Sequence of chain 1.B:
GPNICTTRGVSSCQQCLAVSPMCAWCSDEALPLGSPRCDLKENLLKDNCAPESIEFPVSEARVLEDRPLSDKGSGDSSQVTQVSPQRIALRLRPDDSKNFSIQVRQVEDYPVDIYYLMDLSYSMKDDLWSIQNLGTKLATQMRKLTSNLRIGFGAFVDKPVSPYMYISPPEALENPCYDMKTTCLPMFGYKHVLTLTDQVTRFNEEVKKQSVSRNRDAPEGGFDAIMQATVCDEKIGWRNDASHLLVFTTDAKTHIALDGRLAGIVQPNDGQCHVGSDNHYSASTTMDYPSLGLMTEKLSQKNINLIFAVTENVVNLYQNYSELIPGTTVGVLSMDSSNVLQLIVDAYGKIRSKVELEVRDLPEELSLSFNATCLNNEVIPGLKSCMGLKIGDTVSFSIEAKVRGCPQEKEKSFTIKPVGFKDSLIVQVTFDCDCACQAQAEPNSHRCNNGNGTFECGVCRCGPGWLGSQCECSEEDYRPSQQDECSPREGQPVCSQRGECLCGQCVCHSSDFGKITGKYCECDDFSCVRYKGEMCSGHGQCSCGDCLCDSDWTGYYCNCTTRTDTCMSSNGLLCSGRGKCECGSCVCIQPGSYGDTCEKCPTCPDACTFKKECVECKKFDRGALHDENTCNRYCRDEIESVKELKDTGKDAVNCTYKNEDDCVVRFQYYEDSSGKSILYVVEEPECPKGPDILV

Binding-site contacts:
Ligand atom O7 contacts residue ASN371 of chain 1.B at 3.8 Å.
Ligand atom C8 contacts residue SER398 of chain 1.B at 3.2 Å.
Ligand atom O7 contacts residue SER398 of chain 1.B at 2.6 Å (h-bond).
Ligand atom C2 contacts residue ASN371 of chain 1.B at 2.4 Å.
Ligand atom C8 contacts residue GLU400 of chain 1.B at 3.4 Å.
Ligand atom C5 contacts residue ASN371 of chain 1.B at 3.7 Å.
Ligand atom C7 contacts residue ASN371 of chain 1.B at 3.6 Å.
Ligand atom C7 contacts residue SER398 of chain 1.B at 3.5 Å.
Ligand atom N2 contacts residue ASN371 of chain 1.B at 2.8 Å (h-bond).
Ligand atom C1 contacts residue ASN371 of chain 1.B at 1.5 Å.
Ligand atom C3 contacts residue ASN371 of chain 1.B at 3.8 Å.
Ligand atom O7 contacts residue GLU400 of chain 1.B at 3.8 Å.
Ligand atom C1 contacts residue PRO381 of chain 1.B at 4.2 Å (hydrophobic).
Ligand atom C8 contacts residue SER369 of chain 1.B at 3.4 Å.
Ligand atom O5 contacts residue PRO381 of chain 1.B at 4.3 Å.
Ligand atom C8 contacts residue ILE399 of chain 1.B at 3.4 Å (hydrophobic).
Ligand atom C4 contacts residue ASN371 of chain 1.B at 4.3 Å.
Ligand atom O5 contacts residue ASN371 of chain 1.B at 2.4 Å (h-bond).
Ligand atom C8 contacts residue ASN371 of chain 1.B at 4.4 Å.

This small molecule binds to this protein.
Small molecule (SMILES): CC(=O)N[C@H]1[C@H](O[C@H]2[C@H](O)[C@@H](NC(C)=O)CO[C@@H]2CO)O[C@H](CO)[C@@H](O)[C@@H]1O